Binding-site contacts:
Ligand atom O6 contacts residue ARG159 of chain 1.E at 3.9 Å.
Ligand atom C2 contacts residue ASN164 of chain 1.E at 2.5 Å.
Ligand atom C7 contacts residue THR165 of chain 1.E at 4.2 Å.
Ligand atom C1 contacts residue ASN164 of chain 1.E at 1.4 Å.
Ligand atom C4 contacts residue ASN164 of chain 1.E at 4.2 Å.
Ligand atom C8 contacts residue THR165 of chain 1.E at 3.7 Å.
Ligand atom C5 contacts residue ASN164 of chain 1.E at 3.7 Å.
Ligand atom N2 contacts residue THR165 of chain 1.E at 3.5 Å.
Ligand atom C8 contacts residue TRP76 of chain 1.J at 3.9 Å (hydrophobic).
Ligand atom C1 contacts residue ARG159 of chain 1.E at 3.6 Å.
Ligand atom C3 contacts residue ASN164 of chain 1.E at 3.8 Å.
Ligand atom N2 contacts residue ASN164 of chain 1.E at 2.9 Å (h-bond).
Ligand atom C7 contacts residue ASN164 of chain 1.E at 3.8 Å.
Ligand atom C5 contacts residue ARG159 of chain 1.E at 3.7 Å.
Ligand atom C1 contacts residue THR165 of chain 1.E at 4.5 Å.
Ligand atom O5 contacts residue ASN164 of chain 1.E at 2.4 Å (h-bond).
Ligand atom O5 contacts residue ARG159 of chain 1.E at 2.8 Å (salt-bridge).
Ligand atom O7 contacts residue ASN164 of chain 1.E at 4.2 Å.
Ligand atom C6 contacts residue ARG159 of chain 1.E at 3.6 Å.

A protein and the small-molecule ligand that binds it are described below.
Small molecule (SMILES): CC(=O)N[C@@H]1[C@@H](O)[C@H](O)[C@@H](CO)O[C@H]1O

Sequence of chain 1.E:
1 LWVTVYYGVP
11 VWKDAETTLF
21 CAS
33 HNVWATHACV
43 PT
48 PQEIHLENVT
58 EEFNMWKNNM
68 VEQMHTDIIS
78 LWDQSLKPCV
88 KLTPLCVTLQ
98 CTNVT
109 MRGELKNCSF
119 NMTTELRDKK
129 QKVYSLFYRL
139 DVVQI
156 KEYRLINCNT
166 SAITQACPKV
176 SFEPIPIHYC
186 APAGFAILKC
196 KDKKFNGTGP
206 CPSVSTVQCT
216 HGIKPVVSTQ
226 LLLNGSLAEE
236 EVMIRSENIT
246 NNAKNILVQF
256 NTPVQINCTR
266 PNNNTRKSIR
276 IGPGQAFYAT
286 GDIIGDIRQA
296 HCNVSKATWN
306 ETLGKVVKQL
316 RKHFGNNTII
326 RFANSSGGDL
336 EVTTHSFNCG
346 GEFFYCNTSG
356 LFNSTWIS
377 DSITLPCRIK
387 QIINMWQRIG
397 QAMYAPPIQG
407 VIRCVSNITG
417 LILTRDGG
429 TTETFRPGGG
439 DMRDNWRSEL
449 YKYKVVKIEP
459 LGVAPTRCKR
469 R

Sequence of chain 1.J:
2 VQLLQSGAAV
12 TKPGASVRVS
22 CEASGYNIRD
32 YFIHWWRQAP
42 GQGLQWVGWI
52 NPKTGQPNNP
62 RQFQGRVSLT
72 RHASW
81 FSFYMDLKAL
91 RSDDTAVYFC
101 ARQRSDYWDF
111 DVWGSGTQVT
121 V